Sequence of chain 1.B:
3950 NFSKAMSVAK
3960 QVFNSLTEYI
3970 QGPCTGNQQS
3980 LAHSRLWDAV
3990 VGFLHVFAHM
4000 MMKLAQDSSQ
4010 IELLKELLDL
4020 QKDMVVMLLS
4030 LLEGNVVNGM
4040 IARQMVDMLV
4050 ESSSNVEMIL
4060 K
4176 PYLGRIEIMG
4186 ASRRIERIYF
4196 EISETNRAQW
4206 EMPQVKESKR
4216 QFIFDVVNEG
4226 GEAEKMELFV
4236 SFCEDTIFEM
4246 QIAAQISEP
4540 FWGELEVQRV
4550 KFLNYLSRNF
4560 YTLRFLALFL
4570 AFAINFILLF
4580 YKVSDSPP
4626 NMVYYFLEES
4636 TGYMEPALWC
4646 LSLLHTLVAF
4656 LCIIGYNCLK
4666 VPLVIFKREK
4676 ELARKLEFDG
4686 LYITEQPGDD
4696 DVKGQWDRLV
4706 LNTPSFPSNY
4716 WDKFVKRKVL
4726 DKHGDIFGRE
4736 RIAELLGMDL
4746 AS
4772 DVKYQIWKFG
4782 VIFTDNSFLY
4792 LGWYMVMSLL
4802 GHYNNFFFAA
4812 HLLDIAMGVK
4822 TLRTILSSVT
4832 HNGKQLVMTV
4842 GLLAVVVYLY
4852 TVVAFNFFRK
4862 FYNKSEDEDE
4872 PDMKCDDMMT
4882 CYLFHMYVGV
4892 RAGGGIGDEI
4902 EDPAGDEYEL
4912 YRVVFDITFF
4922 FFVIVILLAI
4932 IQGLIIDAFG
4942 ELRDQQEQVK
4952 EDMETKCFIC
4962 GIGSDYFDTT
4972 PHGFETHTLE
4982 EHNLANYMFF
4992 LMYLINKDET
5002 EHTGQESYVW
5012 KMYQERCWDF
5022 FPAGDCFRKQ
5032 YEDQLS

A small-molecule ligand and the protein it binds are described below.
Small molecule (SMILES): Nc1ncnc2c1ncn2[C@@H]1O[C@H](COP(=O)(O)OP(=O)(O)OP(O)(O)=S)[C@@H](O)[C@H]1O

Binding-site contacts:
Ligand atom N7 contacts residue PHE4959 of chain 1.B at 3.0 Å (h-bond).
Ligand atom C2 contacts residue THR4979 of chain 1.B at 4.0 Å.
Ligand atom C2 contacts residue ASN4984 of chain 1.B at 3.5 Å.
Ligand atom N1 contacts residue HIS4983 of chain 1.B at 3.7 Å.
Ligand atom C8 contacts residue CYS4958 of chain 1.B at 4.0 Å (hydrophobic).
Ligand atom C2 contacts residue LEU4985 of chain 1.B at 4.1 Å (hydrophobic).
Ligand atom O2' contacts residue PHE4975 of chain 1.B at 3.3 Å.
Ligand atom C4 contacts residue MET4954 of chain 1.B at 4.1 Å (hydrophobic).
Ligand atom C5 contacts residue THR4979 of chain 1.B at 3.9 Å.
Ligand atom N7 contacts residue LYS4957 of chain 1.B at 4.1 Å.
Ligand atom C6 contacts residue LEU4985 of chain 1.B at 3.9 Å (hydrophobic).
Ligand atom N1 contacts residue LEU4985 of chain 1.B at 3.4 Å (h-bond).
Ligand atom O3G contacts residue LYS4211 of chain 1.B at 3.7 Å.
Ligand atom C6 contacts residue HIS4983 of chain 1.B at 3.3 Å.
Ligand atom N7 contacts residue THR4979 of chain 1.B at 3.8 Å.
Ligand atom C4 contacts residue THR4979 of chain 1.B at 3.7 Å.
Ligand atom N6 contacts residue LEU4985 of chain 1.B at 3.5 Å (h-bond).
Ligand atom C2' contacts residue THR4979 of chain 1.B at 3.6 Å.
Ligand atom O3G contacts residue ARG4215 of chain 1.B at 3.2 Å (salt-bridge).
Ligand atom C8 contacts residue LYS4957 of chain 1.B at 3.5 Å.
Ligand atom O2G contacts residue LYS4214 of chain 1.B at 3.9 Å.
Ligand atom C8 contacts residue THR4979 of chain 1.B at 3.6 Å.
Ligand atom N1 contacts residue THR4979 of chain 1.B at 3.8 Å.
Ligand atom N7 contacts residue CYS4958 of chain 1.B at 3.7 Å.
Ligand atom O2G contacts residue LYS4211 of chain 1.B at 3.0 Å (salt-bridge).
Ligand atom O2' contacts residue THR4979 of chain 1.B at 3.2 Å (h-bond).
Ligand atom C8 contacts residue MET4954 of chain 1.B at 3.6 Å (hydrophobic).
Ligand atom N9 contacts residue THR4979 of chain 1.B at 3.8 Å.
Ligand atom C5 contacts residue PHE4959 of chain 1.B at 4.0 Å (hydrophobic).
Ligand atom C6 contacts residue PHE4959 of chain 1.B at 4.1 Å (hydrophobic).
Ligand atom N6 contacts residue ILE4960 of chain 1.B at 3.8 Å.
Ligand atom C8 contacts residue PHE4959 of chain 1.B at 3.8 Å (hydrophobic).
Ligand atom O4' contacts residue MET4954 of chain 1.B at 3.2 Å.
Ligand atom N6 contacts residue PHE4959 of chain 1.B at 3.7 Å.
Ligand atom PG contacts residue LYS4211 of chain 1.B at 4.0 Å.
Ligand atom C1' contacts residue MET4954 of chain 1.B at 3.4 Å (hydrophobic).
Ligand atom N6 contacts residue HIS4983 of chain 1.B at 2.4 Å (h-bond).
Ligand atom N1 contacts residue ASN4984 of chain 1.B at 3.4 Å (h-bond).
Ligand atom N9 contacts residue MET4954 of chain 1.B at 3.8 Å.
Ligand atom N6 contacts residue ASN4984 of chain 1.B at 4.0 Å.